A protein and the small-molecule ligand that binds it are described below.
Small molecule (SMILES): CC(=O)N[C@@H]1[C@@H](O)[C@H](O)[C@@H](CO)O[C@H]1O

Binding-site contacts:
Ligand atom C5 contacts residue TRP225 of chain 2.A at 3.6 Å (hydrophobic).
Ligand atom O7 contacts residue ARG160 of chain 2.A at 3.7 Å.
Ligand atom C5 contacts residue ASN164 of chain 2.A at 3.6 Å.
Ligand atom N2 contacts residue ASN164 of chain 2.A at 2.8 Å (h-bond).
Ligand atom O7 contacts residue ASN164 of chain 2.A at 3.9 Å.
Ligand atom C1 contacts residue TRP220 of chain 2.A at 4.5 Å (hydrophobic).
Ligand atom C5 contacts residue TRP220 of chain 2.A at 4.4 Å (hydrophobic).
Ligand atom C8 contacts residue ASN164 of chain 2.A at 3.7 Å.
Ligand atom C6 contacts residue TRP220 of chain 2.A at 4.0 Å (hydrophobic).
Ligand atom C2 contacts residue ASN164 of chain 2.A at 2.4 Å.
Ligand atom C7 contacts residue ASN164 of chain 2.A at 3.2 Å.
Ligand atom C4 contacts residue ASN164 of chain 2.A at 4.2 Å.
Ligand atom O5 contacts residue TRP220 of chain 2.A at 4.0 Å.
Ligand atom C6 contacts residue TRP225 of chain 2.A at 3.8 Å (hydrophobic).
Ligand atom C3 contacts residue ASN164 of chain 2.A at 3.7 Å.
Ligand atom O4 contacts residue TRP225 of chain 2.A at 4.4 Å.
Ligand atom O5 contacts residue ASN164 of chain 2.A at 2.3 Å (h-bond).
Ligand atom C1 contacts residue ASN164 of chain 2.A at 1.4 Å.
Ligand atom O5 contacts residue TRP225 of chain 2.A at 4.4 Å.

Sequence of chain 2.A:
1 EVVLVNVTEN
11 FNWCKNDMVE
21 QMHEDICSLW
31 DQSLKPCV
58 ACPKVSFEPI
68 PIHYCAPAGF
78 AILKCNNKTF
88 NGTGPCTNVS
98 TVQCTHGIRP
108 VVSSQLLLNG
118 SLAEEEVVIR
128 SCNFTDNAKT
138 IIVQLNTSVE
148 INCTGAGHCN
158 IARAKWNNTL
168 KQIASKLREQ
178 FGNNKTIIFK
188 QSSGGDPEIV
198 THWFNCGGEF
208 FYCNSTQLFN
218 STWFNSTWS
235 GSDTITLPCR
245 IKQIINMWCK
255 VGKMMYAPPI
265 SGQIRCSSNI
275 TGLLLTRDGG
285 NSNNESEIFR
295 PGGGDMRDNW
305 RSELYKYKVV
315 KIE